This small molecule binds to this protein.
Small molecule (SMILES): Nc1ncnc2c1ncn2[C@@H]1O[C@H](COP(=O)(O)OP(=O)(O)OP(O)(O)=S)[C@@H](O)[C@H]1O

Sequence of chain 1.C:
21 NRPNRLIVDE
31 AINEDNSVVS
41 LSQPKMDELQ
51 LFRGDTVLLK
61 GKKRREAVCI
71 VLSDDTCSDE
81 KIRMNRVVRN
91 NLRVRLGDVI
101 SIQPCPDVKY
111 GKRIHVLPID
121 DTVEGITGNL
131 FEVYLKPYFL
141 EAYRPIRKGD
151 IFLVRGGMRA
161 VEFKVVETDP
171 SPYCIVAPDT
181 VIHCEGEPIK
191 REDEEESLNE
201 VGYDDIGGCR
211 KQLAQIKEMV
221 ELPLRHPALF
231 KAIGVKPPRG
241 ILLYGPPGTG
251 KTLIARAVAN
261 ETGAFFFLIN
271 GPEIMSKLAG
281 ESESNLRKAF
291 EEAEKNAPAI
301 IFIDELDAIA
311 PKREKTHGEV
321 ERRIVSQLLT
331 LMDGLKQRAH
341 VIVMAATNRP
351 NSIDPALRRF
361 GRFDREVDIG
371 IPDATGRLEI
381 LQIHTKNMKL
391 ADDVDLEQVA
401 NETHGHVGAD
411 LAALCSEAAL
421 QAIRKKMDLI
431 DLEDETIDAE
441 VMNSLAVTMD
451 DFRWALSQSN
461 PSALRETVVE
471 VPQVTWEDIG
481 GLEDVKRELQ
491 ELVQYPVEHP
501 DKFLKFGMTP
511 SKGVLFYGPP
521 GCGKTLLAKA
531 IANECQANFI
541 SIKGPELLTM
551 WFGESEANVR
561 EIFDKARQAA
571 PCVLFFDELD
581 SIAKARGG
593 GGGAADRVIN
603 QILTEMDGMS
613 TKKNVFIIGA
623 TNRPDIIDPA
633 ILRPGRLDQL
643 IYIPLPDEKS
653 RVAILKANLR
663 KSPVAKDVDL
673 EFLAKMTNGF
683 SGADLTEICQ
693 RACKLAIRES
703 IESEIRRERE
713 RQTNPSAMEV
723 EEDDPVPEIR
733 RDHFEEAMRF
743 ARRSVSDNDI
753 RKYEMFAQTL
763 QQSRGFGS

Binding-site contacts:
Ligand atom O2A contacts residue LEU253 of chain 1.B at 3.6 Å (h-bond).
Ligand atom N6 contacts residue GLY207 of chain 1.B at 3.1 Å (h-bond).
Ligand atom O2A contacts residue GLY250 of chain 1.B at 3.5 Å.
Ligand atom N1 contacts residue ILE380 of chain 1.B at 3.3 Å.
Ligand atom C8 contacts residue GLY408 of chain 1.B at 3.9 Å.
Ligand atom O3A contacts residue LYS251 of chain 1.B at 3.8 Å.
Ligand atom C8 contacts residue GLY250 of chain 1.B at 3.7 Å.
Ligand atom PG contacts residue MG1 of chain 1.L at 3.6 Å.
Ligand atom O1B contacts residue LYS251 of chain 1.B at 3.0 Å (salt-bridge).
Ligand atom O3A contacts residue THR249 of chain 1.B at 3.8 Å.
Ligand atom PG contacts residue GLY248 of chain 1.B at 3.8 Å.
Ligand atom N3 contacts residue HIS384 of chain 1.B at 3.3 Å (h-bond).
Ligand atom O4' contacts residue ALA409 of chain 1.B at 3.7 Å.
Ligand atom O2A contacts residue THR252 of chain 1.B at 3.7 Å.
Ligand atom PA contacts residue GLY250 of chain 1.B at 4.0 Å.
Ligand atom N1 contacts residue ASP205 of chain 1.B at 3.7 Å.
Ligand atom O3G contacts residue GLY248 of chain 1.B at 3.8 Å.
Ligand atom O3B contacts residue GLY248 of chain 1.B at 2.9 Å (h-bond).
Ligand atom N7 contacts residue GLY408 of chain 1.B at 3.9 Å.
Ligand atom N7 contacts residue THR249 of chain 1.B at 3.5 Å.
Ligand atom C2 contacts residue ASP205 of chain 1.B at 3.4 Å.
Ligand atom O3G contacts residue PRO247 of chain 1.B at 3.6 Å.
Ligand atom C6 contacts residue ILE380 of chain 1.B at 3.5 Å (hydrophobic).
Ligand atom O3G contacts residue ASN348 of chain 1.B at 3.5 Å (h-bond).
Ligand atom C2 contacts residue HIS384 of chain 1.B at 3.9 Å.
Ligand atom O2G contacts residue MG1 of chain 1.L at 2.1 Å.
Ligand atom C8 contacts residue GLY248 of chain 1.B at 3.8 Å.
Ligand atom N6 contacts residue ILE380 of chain 1.B at 3.5 Å.
Ligand atom O3A contacts residue GLY248 of chain 1.B at 3.8 Å.
Ligand atom O2B contacts residue THR252 of chain 1.B at 3.2 Å (h-bond).
Ligand atom N1 contacts residue GLY207 of chain 1.B at 3.5 Å (h-bond).
Ligand atom PB contacts residue GLY250 of chain 1.B at 3.9 Å.
Ligand atom O3A contacts residue GLY250 of chain 1.B at 3.0 Å (h-bond).
Ligand atom PB contacts residue LYS251 of chain 1.B at 3.9 Å.
Ligand atom O2B contacts residue MG1 of chain 1.L at 2.4 Å.
Ligand atom N7 contacts residue GLY250 of chain 1.B at 3.5 Å (h-bond).
Ligand atom PB contacts residue MG1 of chain 1.L at 3.6 Å.
Ligand atom O1B contacts residue GLY250 of chain 1.B at 3.7 Å.
Ligand atom O2A contacts residue LYS251 of chain 1.B at 3.9 Å.
Ligand atom O2' contacts residue HIS384 of chain 1.B at 3.6 Å.

Sequence of chain 1.B:
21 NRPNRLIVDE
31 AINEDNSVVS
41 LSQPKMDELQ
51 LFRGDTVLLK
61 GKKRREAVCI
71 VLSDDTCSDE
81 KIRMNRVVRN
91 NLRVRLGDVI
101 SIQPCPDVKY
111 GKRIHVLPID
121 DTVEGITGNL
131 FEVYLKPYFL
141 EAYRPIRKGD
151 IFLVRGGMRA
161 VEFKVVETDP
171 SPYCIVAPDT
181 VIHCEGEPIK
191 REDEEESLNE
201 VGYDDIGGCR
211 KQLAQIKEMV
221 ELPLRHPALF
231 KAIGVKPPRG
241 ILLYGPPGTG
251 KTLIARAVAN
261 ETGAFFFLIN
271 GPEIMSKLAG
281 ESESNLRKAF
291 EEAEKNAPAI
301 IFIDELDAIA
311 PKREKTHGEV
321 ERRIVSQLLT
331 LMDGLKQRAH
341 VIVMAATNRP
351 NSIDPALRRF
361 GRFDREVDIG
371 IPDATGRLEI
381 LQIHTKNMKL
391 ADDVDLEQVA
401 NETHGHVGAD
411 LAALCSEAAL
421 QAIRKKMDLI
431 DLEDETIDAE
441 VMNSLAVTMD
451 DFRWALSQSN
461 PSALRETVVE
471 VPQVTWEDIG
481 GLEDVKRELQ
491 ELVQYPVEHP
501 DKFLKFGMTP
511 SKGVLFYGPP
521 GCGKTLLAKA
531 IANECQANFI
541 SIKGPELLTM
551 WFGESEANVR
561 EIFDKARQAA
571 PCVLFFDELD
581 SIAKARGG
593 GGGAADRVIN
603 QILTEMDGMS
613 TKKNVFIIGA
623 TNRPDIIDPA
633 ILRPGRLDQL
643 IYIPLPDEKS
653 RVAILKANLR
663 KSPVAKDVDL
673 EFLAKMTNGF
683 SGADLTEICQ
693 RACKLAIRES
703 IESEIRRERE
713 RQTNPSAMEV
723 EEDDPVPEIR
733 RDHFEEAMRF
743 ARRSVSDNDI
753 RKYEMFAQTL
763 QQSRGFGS